Binding-site contacts:
Ligand atom O1 contacts residue THR197 of chain 1.A at 2.9 Å (h-bond).
Ligand atom C23 contacts residue PHE129 of chain 1.A at 3.7 Å (hydrophobic).
Ligand atom S1 contacts residue THR197 of chain 1.A at 3.8 Å.
Ligand atom C16 contacts residue GLY130 of chain 1.A at 3.7 Å.
Ligand atom O2 contacts residue VAL141 of chain 1.A at 3.8 Å.
Ligand atom N1 contacts residue THR197 of chain 1.A at 2.7 Å (h-bond).
Ligand atom C2 contacts residue THR198 of chain 1.A at 3.4 Å.
Ligand atom C21 contacts residue ASP128 of chain 1.A at 3.6 Å.
Ligand atom O1 contacts residue TRP207 of chain 1.A at 3.5 Å.
Ligand atom C26 contacts residue GLY130 of chain 1.A at 3.6 Å.
Ligand atom C7 contacts residue GOL1 of chain 1.E at 3.8 Å.
Ligand atom C1 contacts residue LEU196 of chain 1.A at 3.7 Å (hydrophobic).
Ligand atom C5 contacts residue LEU196 of chain 1.A at 3.8 Å (hydrophobic).
Ligand atom O2 contacts residue HIS93 of chain 1.A at 3.4 Å.
Ligand atom N1 contacts residue HIS95 of chain 1.A at 3.3 Å (h-bond).
Ligand atom O4 contacts residue GOL1 of chain 1.F at 3.3 Å (h-bond).
Ligand atom C6 contacts residue LEU196 of chain 1.A at 3.7 Å (hydrophobic).
Ligand atom O2 contacts residue HIS118 of chain 1.A at 3.4 Å (h-bond).
Ligand atom C3 contacts residue THR198 of chain 1.A at 3.2 Å.
Ligand atom C22 contacts residue GLY130 of chain 1.A at 3.9 Å.
Ligand atom C4 contacts residue GOL1 of chain 1.E at 3.8 Å.
Ligand atom O7 contacts residue ASP128 of chain 1.A at 3.1 Å.
Ligand atom O1 contacts residue LEU196 of chain 1.A at 3.2 Å.
Ligand atom C14 contacts residue GOL1 of chain 1.F at 3.8 Å.
Ligand atom N1 contacts residue ZN1 of chain 1.B at 2.0 Å.
Ligand atom C6 contacts residue VAL120 of chain 1.A at 3.8 Å (hydrophobic).
Ligand atom O2 contacts residue ZN1 of chain 1.B at 3.0 Å.
Ligand atom C22 contacts residue ASP128 of chain 1.A at 3.6 Å.
Ligand atom C24 contacts residue GOL1 of chain 1.F at 3.5 Å.
Ligand atom C23 contacts residue GOL1 of chain 1.F at 3.8 Å.
Ligand atom C23 contacts residue GLY130 of chain 1.A at 3.6 Å.
Ligand atom N1 contacts residue HIS118 of chain 1.A at 3.4 Å (h-bond).
Ligand atom C2 contacts residue LEU196 of chain 1.A at 3.9 Å (hydrophobic).
Ligand atom C10 contacts residue PHE129 of chain 1.A at 3.6 Å (hydrophobic).
Ligand atom S1 contacts residue ZN1 of chain 1.B at 3.1 Å.
Ligand atom C24 contacts residue GLY130 of chain 1.A at 3.5 Å.
Ligand atom S2 contacts residue LEU196 of chain 1.A at 3.8 Å.
Ligand atom C3 contacts residue GOL1 of chain 1.E at 3.9 Å.
Ligand atom N1 contacts residue HIS93 of chain 1.A at 3.3 Å (h-bond).
Ligand atom C25 contacts residue GLY130 of chain 1.A at 3.5 Å.

The small molecule below binds the protein below.
Small molecule (SMILES): NS(=O)(=O)c1ccc(CCNC(=S)Nc2ccc(-c3c4ccc(=O)cc-4oc4cc(O)ccc34)c(C(=O)O)c2)cc1

Sequence of chain 1.A:
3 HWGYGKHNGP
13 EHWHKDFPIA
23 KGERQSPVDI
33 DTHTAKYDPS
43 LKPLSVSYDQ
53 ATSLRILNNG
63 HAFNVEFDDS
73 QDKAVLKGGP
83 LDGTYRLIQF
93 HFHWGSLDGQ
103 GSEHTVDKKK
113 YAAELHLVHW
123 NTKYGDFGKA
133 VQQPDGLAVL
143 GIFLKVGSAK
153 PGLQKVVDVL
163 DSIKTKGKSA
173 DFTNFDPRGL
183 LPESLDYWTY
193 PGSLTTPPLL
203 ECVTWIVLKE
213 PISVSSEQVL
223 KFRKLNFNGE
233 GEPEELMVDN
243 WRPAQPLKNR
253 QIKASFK